A small-molecule ligand and the protein it binds are described below.
Small molecule (SMILES): CC(=O)N[C@H]1[C@H](O[C@H]2[C@H](O)[C@@H](NC(C)=O)CO[C@@H]2CO)O[C@H](CO)[C@@H](O)[C@@H]1O

Binding-site contacts:
Ligand atom C2 contacts residue ASN183 of chain 1.A at 2.6 Å.
Ligand atom C3 contacts residue ASP229 of chain 1.A at 3.5 Å.
Ligand atom C7 contacts residue ASN183 of chain 1.A at 3.0 Å.
Ligand atom O3 contacts residue ASP229 of chain 1.A at 4.1 Å.
Ligand atom C1 contacts residue ASP229 of chain 1.A at 3.8 Å.
Ligand atom O5 contacts residue THR186 of chain 1.A at 4.2 Å.
Ligand atom O5 contacts residue ASN183 of chain 1.A at 2.6 Å (h-bond).
Ligand atom N2 contacts residue ASN183 of chain 1.A at 2.8 Å (h-bond).
Ligand atom O6 contacts residue THR186 of chain 1.A at 3.8 Å.
Ligand atom N2 contacts residue ASP229 of chain 1.A at 2.9 Å (salt-bridge).
Ligand atom C1 contacts residue ASN183 of chain 1.A at 1.5 Å.
Ligand atom C4 contacts residue ASN183 of chain 1.A at 4.4 Å.
Ligand atom C8 contacts residue ASP229 of chain 1.A at 4.1 Å.
Ligand atom C8 contacts residue MET230 of chain 1.A at 4.0 Å (hydrophobic).
Ligand atom C8 contacts residue ASN183 of chain 1.A at 4.5 Å.
Ligand atom C2 contacts residue ASP229 of chain 1.A at 3.5 Å.
Ligand atom C5 contacts residue ASN183 of chain 1.A at 3.8 Å.
Ligand atom C3 contacts residue ASN183 of chain 1.A at 3.9 Å.
Ligand atom O7 contacts residue ASN183 of chain 1.A at 2.7 Å (h-bond).
Ligand atom C7 contacts residue ASP229 of chain 1.A at 3.9 Å.

Sequence of chain 1.A:
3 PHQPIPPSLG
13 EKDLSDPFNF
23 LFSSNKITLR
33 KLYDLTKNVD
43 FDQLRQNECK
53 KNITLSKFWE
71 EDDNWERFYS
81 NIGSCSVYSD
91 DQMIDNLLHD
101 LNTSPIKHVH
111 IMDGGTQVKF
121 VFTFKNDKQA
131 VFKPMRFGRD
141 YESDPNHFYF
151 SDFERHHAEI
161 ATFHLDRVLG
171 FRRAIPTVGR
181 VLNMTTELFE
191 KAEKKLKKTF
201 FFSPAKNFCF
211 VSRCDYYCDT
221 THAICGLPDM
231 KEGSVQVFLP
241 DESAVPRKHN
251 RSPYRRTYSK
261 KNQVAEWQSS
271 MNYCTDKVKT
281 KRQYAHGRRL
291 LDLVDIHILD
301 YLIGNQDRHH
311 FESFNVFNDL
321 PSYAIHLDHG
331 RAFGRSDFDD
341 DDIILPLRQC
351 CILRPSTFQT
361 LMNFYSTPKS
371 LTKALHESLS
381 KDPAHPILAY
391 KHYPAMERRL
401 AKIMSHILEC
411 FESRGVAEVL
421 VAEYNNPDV